Sequence of chain 1.A:
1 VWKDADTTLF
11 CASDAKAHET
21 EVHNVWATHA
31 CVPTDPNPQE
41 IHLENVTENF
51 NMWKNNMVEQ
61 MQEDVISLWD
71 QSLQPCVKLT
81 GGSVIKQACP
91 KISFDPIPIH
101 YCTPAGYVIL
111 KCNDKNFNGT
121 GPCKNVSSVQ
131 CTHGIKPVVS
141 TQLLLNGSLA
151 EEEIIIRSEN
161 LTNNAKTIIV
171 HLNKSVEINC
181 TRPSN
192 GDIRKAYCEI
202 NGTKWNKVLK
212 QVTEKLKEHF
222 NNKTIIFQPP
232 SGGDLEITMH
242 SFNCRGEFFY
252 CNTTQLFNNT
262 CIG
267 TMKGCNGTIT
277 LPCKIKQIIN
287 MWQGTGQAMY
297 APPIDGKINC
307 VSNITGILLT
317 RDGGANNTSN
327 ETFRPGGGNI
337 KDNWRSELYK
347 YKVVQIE

Binding-site contacts:
Ligand atom C3 contacts residue ASN179 of chain 1.A at 3.7 Å.
Ligand atom C7 contacts residue ASN179 of chain 1.A at 3.1 Å.
Ligand atom C1 contacts residue THR181 of chain 1.A at 4.3 Å.
Ligand atom O6 contacts residue GLU200 of chain 1.A at 3.0 Å (salt-bridge).
Ligand atom N2 contacts residue ASN179 of chain 1.A at 2.8 Å (h-bond).
Ligand atom O5 contacts residue GLU200 of chain 1.A at 3.3 Å (salt-bridge).
Ligand atom C8 contacts residue GLU177 of chain 1.A at 4.4 Å.
Ligand atom O5 contacts residue THR181 of chain 1.A at 3.9 Å.
Ligand atom C8 contacts residue ASN179 of chain 1.A at 4.3 Å.
Ligand atom C2 contacts residue ASN179 of chain 1.A at 2.4 Å.
Ligand atom C8 contacts residue VAL307 of chain 1.A at 4.4 Å (hydrophobic).
Ligand atom C4 contacts residue ASN179 of chain 1.A at 4.2 Å.
Ligand atom O5 contacts residue ASN179 of chain 1.A at 2.4 Å (h-bond).
Ligand atom C5 contacts residue THR181 of chain 1.A at 3.8 Å.
Ligand atom C5 contacts residue ASN179 of chain 1.A at 3.6 Å.
Ligand atom C1 contacts residue GLU200 of chain 1.A at 4.1 Å.
Ligand atom C6 contacts residue THR181 of chain 1.A at 4.0 Å.
Ligand atom O7 contacts residue ASN179 of chain 1.A at 3.2 Å (h-bond).
Ligand atom C6 contacts residue GLU200 of chain 1.A at 4.0 Å.
Ligand atom C1 contacts residue ASN305 of chain 1.A at 4.2 Å.
Ligand atom C5 contacts residue GLU200 of chain 1.A at 4.3 Å.
Ligand atom C1 contacts residue ASN179 of chain 1.A at 1.4 Å.

The small molecule below binds the protein below.
Small molecule (SMILES): CC(=O)N[C@@H]1[C@@H](O)[C@H](O)[C@@H](CO)O[C@H]1O